Sequence of chain 2.O:
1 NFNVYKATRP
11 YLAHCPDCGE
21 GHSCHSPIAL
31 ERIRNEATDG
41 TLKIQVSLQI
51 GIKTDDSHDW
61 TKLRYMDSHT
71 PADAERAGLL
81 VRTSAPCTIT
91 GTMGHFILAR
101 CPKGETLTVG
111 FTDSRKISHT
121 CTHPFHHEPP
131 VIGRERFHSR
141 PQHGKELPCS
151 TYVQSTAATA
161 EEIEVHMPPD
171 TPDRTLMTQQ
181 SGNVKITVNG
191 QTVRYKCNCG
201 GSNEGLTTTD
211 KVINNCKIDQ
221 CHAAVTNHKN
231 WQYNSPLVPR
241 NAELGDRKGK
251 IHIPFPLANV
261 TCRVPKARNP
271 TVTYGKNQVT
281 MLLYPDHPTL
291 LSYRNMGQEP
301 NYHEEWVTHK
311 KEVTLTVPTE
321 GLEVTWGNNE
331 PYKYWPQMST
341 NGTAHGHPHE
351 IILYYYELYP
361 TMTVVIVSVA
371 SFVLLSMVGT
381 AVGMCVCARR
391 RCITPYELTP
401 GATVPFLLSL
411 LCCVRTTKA

This protein binds this small molecule.
Small molecule (SMILES): CC(=O)N[C@@H]1[C@@H](O)[C@H](O)[C@@H](CO)O[C@H]1O

Sequence of chain 2.N:
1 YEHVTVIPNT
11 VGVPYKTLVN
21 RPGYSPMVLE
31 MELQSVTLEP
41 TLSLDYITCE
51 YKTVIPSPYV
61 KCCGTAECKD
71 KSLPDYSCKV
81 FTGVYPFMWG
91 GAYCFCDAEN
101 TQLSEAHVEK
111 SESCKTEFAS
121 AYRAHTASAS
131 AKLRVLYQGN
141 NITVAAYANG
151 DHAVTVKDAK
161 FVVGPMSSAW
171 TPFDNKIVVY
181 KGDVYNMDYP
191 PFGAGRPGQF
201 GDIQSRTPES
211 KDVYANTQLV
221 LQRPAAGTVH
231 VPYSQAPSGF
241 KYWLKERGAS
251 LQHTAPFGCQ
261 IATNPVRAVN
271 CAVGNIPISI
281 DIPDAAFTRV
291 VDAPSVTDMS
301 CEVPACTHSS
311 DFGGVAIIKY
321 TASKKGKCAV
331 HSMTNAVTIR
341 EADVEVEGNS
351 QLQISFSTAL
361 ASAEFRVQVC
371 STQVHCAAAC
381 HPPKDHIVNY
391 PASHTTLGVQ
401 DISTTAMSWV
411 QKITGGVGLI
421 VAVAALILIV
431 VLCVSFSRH

Binding-site contacts:
Ligand atom C8 contacts residue THR116 of chain 2.N at 4.3 Å.
Ligand atom C4 contacts residue LYS181 of chain 2.N at 3.6 Å.
Ligand atom O7 contacts residue ASN259 of chain 2.O at 3.2 Å (h-bond).
Ligand atom O4 contacts residue LYS181 of chain 2.N at 2.7 Å (salt-bridge).
Ligand atom C5 contacts residue ASN259 of chain 2.O at 3.6 Å.
Ligand atom C5 contacts residue LYS181 of chain 2.N at 3.4 Å.
Ligand atom N2 contacts residue THR116 of chain 2.N at 4.1 Å.
Ligand atom O3 contacts residue LYS115 of chain 2.N at 3.6 Å (salt-bridge).
Ligand atom O4 contacts residue PHE118 of chain 2.N at 4.1 Å.
Ligand atom C4 contacts residue ASN259 of chain 2.O at 4.2 Å.
Ligand atom C6 contacts residue LYS181 of chain 2.N at 3.4 Å.
Ligand atom C2 contacts residue ASN259 of chain 2.O at 2.4 Å.
Ligand atom O5 contacts residue ASN259 of chain 2.O at 2.3 Å (h-bond).
Ligand atom C8 contacts residue ASN259 of chain 2.O at 4.2 Å.
Ligand atom O6 contacts residue LYS181 of chain 2.N at 3.4 Å (salt-bridge).
Ligand atom C8 contacts residue LEU257 of chain 2.O at 4.1 Å (hydrophobic).
Ligand atom C8 contacts residue ALA258 of chain 2.O at 3.7 Å (hydrophobic).
Ligand atom C3 contacts residue ASN259 of chain 2.O at 3.7 Å.
Ligand atom C3 contacts residue LYS115 of chain 2.N at 4.3 Å.
Ligand atom C1 contacts residue ASN259 of chain 2.O at 1.4 Å.
Ligand atom N2 contacts residue ASN259 of chain 2.O at 2.8 Å (h-bond).
Ligand atom C7 contacts residue ASN259 of chain 2.O at 3.2 Å.